Binding-site contacts:
Ligand atom C3 contacts residue SER83 of chain 1.A at 4.0 Å.
Ligand atom C4 contacts residue PHE116 of chain 1.A at 3.5 Å (hydrophobic).
Ligand atom N contacts residue GLY221 of chain 1.A at 3.3 Å (h-bond).
Ligand atom N1 contacts residue TYR79 of chain 1.A at 3.6 Å.
Ligand atom S contacts residue PHE116 of chain 1.A at 4.0 Å.
Ligand atom C7 contacts residue ASP33 of chain 1.A at 3.5 Å.
Ligand atom C7 contacts residue ILE122 of chain 1.A at 3.6 Å (hydrophobic).
Ligand atom C1 contacts residue GLY221 of chain 1.A at 4.1 Å.
Ligand atom S contacts residue ASP33 of chain 1.A at 4.3 Å.
Ligand atom C4 contacts residue SER83 of chain 1.A at 3.8 Å.
Ligand atom C2 contacts residue ASP35 of chain 1.A at 4.0 Å.
Ligand atom C1 contacts residue SER83 of chain 1.A at 4.3 Å.
Ligand atom N3 contacts residue ASP119 of chain 1.A at 3.9 Å.
Ligand atom N2 contacts residue SER83 of chain 1.A at 2.7 Å (h-bond).
Ligand atom C3 contacts residue PHE116 of chain 1.A at 4.0 Å (hydrophobic).
Ligand atom C6 contacts residue PHE116 of chain 1.A at 3.5 Å (hydrophobic).
Ligand atom C1 contacts residue TYR79 of chain 1.A at 4.0 Å (hydrophobic).
Ligand atom N3 contacts residue PHE116 of chain 1.A at 3.5 Å.
Ligand atom N1 contacts residue GLY221 of chain 1.A at 3.3 Å (h-bond).
Ligand atom C7 contacts residue PHE116 of chain 1.A at 4.2 Å (hydrophobic).
Ligand atom C5 contacts residue SER115 of chain 1.A at 3.2 Å.
Ligand atom N2 contacts residue ASP81 of chain 1.A at 3.5 Å (salt-bridge).
Ligand atom C6 contacts residue SER115 of chain 1.A at 3.8 Å.
Ligand atom C1 contacts residue ASP81 of chain 1.A at 4.1 Å.
Ligand atom C5 contacts residue ASP81 of chain 1.A at 3.9 Å.
Ligand atom N2 contacts residue PHE116 of chain 1.A at 3.3 Å.
Ligand atom C4 contacts residue ASP81 of chain 1.A at 4.4 Å.
Ligand atom S contacts residue TYR79 of chain 1.A at 4.1 Å.
Ligand atom C6 contacts residue ASP119 of chain 1.A at 3.2 Å.
Ligand atom S contacts residue LEU125 of chain 1.A at 3.9 Å.
Ligand atom C2 contacts residue GLY221 of chain 1.A at 3.4 Å.
Ligand atom N2 contacts residue SER115 of chain 1.A at 4.0 Å.
Ligand atom C7 contacts residue ASP119 of chain 1.A at 3.8 Å.
Ligand atom C2 contacts residue TYR79 of chain 1.A at 3.7 Å (hydrophobic).
Ligand atom C3 contacts residue TYR79 of chain 1.A at 4.3 Å (hydrophobic).
Ligand atom N1 contacts residue ASP35 of chain 1.A at 2.8 Å (salt-bridge).
Ligand atom C5 contacts residue PHE116 of chain 1.A at 3.5 Å (hydrophobic).
Ligand atom C contacts residue ASP81 of chain 1.A at 3.3 Å.
Ligand atom N contacts residue TYR79 of chain 1.A at 3.9 Å.
Ligand atom C5 contacts residue SER83 of chain 1.A at 3.6 Å.

Sequence of chain 1.A:
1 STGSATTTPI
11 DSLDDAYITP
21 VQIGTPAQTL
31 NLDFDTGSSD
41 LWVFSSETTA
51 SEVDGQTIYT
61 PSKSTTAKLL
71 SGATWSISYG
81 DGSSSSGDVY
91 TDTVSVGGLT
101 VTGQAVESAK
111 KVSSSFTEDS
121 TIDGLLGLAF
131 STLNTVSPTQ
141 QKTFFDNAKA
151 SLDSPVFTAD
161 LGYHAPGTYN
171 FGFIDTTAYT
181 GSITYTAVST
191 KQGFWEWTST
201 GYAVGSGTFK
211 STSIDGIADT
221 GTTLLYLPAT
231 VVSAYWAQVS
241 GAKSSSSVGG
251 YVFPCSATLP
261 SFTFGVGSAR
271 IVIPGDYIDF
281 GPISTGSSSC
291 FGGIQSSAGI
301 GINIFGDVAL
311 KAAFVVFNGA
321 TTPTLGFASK

This protein binds this small molecule.
Small molecule (SMILES): Cc1nc(N)sc1-c1nccn1C